This small molecule binds to this protein.
Small molecule (SMILES): CO[C@@H]1[C@H](O)[C@H](n2cnc3c(=O)nc(N)[nH]c32)O[C@H]1COP(=O)(O)OP(=O)(O)OP(=O)(O)O

Binding-site contacts:
Ligand atom O32 contacts residue ARG975 of chain 1.H at 2.1 Å (salt-bridge).
Ligand atom N14 contacts residue PRO462 of chain 1.G at 4.2 Å.
Ligand atom C01 contacts residue ASN493 of chain 1.G at 3.8 Å.
Ligand atom N16 contacts residue THR854 of chain 1.G at 3.8 Å.
Ligand atom N14 contacts residue THR854 of chain 1.G at 4.4 Å.
Ligand atom C03 contacts residue ARG460 of chain 1.G at 4.2 Å.
Ligand atom O33 contacts residue ASP792 of chain 1.H at 2.7 Å (salt-bridge).
Ligand atom O33 contacts residue ARG975 of chain 1.H at 3.4 Å (salt-bridge).
Ligand atom O27 contacts residue TYR724 of chain 1.H at 3.8 Å.
Ligand atom C17 contacts residue THR854 of chain 1.G at 4.2 Å.
Ligand atom O27 contacts residue ARG721 of chain 1.H at 4.0 Å.
Ligand atom O24 contacts residue TYR724 of chain 1.H at 4.0 Å.
Ligand atom O32 contacts residue ARG721 of chain 1.H at 3.5 Å (salt-bridge).
Ligand atom O08 contacts residue ASN493 of chain 1.G at 3.8 Å.
Ligand atom C15 contacts residue THR854 of chain 1.G at 3.9 Å.
Ligand atom O32 contacts residue ASP497 of chain 1.G at 4.4 Å.
Ligand atom O29 contacts residue ARG975 of chain 1.H at 3.9 Å.
Ligand atom O32 contacts residue ASP792 of chain 1.H at 3.6 Å.
Ligand atom O05 contacts residue ARG460 of chain 1.G at 4.0 Å.
Ligand atom O29 contacts residue ASP495 of chain 1.G at 4.3 Å.
Ligand atom P30 contacts residue ASP497 of chain 1.G at 3.1 Å.
Ligand atom C07 contacts residue ARG460 of chain 1.G at 3.8 Å.
Ligand atom O31 contacts residue ARG721 of chain 1.H at 3.8 Å.
Ligand atom P26 contacts residue ARG721 of chain 1.H at 4.3 Å.
Ligand atom C06 contacts residue ARG460 of chain 1.G at 3.5 Å.
Ligand atom P30 contacts residue ASP792 of chain 1.H at 3.7 Å.
Ligand atom O23 contacts residue TYR724 of chain 1.H at 3.9 Å.
Ligand atom P30 contacts residue ARG721 of chain 1.H at 4.2 Å.
Ligand atom O33 contacts residue ASP497 of chain 1.G at 2.0 Å (salt-bridge).
Ligand atom O33 contacts residue LYS942 of chain 1.H at 4.4 Å.
Ligand atom C03 contacts residue ASN493 of chain 1.G at 3.8 Å.
Ligand atom O28 contacts residue ARG721 of chain 1.H at 3.9 Å.
Ligand atom O31 contacts residue LYS942 of chain 1.H at 3.1 Å.
Ligand atom C07 contacts residue ASN493 of chain 1.G at 3.5 Å.
Ligand atom O29 contacts residue ASP497 of chain 1.G at 3.4 Å (salt-bridge).
Ligand atom O31 contacts residue ASP497 of chain 1.G at 3.5 Å (salt-bridge).
Ligand atom N19 contacts residue THR854 of chain 1.G at 4.1 Å.
Ligand atom P30 contacts residue ARG975 of chain 1.H at 3.2 Å.
Ligand atom N19 contacts residue PRO462 of chain 1.G at 4.0 Å.
Ligand atom O02 contacts residue ASN493 of chain 1.G at 3.4 Å (h-bond).

Sequence of chain 1.G:
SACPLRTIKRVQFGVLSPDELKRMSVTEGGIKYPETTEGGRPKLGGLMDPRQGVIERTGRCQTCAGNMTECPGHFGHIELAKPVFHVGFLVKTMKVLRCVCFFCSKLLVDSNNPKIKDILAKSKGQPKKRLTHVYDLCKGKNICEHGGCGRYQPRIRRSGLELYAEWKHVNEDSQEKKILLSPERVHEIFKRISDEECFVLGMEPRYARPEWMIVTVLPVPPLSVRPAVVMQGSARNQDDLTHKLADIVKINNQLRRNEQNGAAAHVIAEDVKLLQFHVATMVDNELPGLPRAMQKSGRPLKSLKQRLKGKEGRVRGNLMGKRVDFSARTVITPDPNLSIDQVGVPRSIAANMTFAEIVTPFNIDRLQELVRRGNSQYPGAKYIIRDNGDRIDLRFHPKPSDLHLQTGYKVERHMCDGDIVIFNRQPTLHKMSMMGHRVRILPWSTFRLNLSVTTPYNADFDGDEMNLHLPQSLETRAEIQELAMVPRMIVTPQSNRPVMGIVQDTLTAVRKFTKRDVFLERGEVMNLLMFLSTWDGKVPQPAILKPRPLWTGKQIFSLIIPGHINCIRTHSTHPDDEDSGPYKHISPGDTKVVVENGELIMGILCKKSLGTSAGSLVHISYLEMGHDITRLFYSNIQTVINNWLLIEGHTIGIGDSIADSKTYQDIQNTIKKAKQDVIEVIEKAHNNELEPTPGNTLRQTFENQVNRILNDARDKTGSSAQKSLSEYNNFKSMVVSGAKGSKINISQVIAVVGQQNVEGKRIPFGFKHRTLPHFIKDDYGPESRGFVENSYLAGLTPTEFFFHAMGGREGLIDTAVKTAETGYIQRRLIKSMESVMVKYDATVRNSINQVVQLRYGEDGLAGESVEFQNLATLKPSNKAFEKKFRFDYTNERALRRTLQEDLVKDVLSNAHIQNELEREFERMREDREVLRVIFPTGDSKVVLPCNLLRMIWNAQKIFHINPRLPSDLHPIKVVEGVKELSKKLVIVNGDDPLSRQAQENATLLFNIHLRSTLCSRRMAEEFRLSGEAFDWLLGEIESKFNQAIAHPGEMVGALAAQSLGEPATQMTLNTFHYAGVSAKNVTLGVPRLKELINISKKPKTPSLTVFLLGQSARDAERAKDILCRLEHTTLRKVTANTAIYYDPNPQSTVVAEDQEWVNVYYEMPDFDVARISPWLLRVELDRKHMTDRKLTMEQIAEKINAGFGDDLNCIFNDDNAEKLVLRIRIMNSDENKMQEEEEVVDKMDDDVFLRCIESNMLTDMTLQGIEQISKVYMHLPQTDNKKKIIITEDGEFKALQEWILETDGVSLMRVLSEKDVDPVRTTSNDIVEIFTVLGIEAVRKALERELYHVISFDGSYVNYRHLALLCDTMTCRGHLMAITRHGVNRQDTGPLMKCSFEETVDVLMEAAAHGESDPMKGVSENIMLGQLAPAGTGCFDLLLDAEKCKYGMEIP

Sequence of chain 1.H:
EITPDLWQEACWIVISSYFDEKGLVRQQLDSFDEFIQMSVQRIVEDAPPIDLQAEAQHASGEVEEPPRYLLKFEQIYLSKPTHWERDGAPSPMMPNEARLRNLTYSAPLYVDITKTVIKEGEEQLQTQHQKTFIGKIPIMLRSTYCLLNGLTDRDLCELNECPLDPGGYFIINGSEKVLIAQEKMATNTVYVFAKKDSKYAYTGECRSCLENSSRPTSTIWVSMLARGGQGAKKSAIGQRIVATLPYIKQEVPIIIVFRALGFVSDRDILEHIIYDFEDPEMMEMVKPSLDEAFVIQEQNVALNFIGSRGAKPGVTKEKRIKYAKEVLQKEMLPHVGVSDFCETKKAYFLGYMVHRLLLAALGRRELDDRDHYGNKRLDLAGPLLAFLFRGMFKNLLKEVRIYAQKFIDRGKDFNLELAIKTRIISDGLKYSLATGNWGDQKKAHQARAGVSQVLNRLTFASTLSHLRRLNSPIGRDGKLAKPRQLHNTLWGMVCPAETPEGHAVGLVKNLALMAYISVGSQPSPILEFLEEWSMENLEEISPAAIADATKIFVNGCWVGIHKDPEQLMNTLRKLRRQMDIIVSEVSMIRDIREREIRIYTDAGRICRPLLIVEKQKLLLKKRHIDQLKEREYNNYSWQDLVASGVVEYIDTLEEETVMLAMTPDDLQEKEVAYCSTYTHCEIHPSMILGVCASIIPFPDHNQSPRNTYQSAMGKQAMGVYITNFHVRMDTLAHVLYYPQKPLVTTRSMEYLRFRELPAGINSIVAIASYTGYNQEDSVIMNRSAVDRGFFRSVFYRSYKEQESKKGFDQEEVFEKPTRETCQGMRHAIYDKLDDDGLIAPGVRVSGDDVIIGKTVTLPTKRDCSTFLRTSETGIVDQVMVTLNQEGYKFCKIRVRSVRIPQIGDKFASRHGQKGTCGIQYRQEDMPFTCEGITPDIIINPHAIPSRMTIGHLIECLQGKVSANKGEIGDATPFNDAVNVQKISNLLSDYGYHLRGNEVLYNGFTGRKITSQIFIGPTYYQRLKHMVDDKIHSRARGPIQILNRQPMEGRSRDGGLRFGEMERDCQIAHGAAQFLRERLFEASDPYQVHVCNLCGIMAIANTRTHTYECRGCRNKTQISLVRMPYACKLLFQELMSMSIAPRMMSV